A small-molecule ligand and the protein it binds are described below.
Small molecule (SMILES): Nc1ncnc2c1ncn2[C@@H]1O[C@H](CO[P](=O)(O)O[P](=O)(O)CP(=O)(O)O)[C@@H](O)[C@H]1O

Binding-site contacts:
Ligand atom O3' contacts residue THR241 of chain 1.F at 2.1 Å (h-bond).
Ligand atom C8 contacts residue LYS150 of chain 1.F at 3.5 Å.
Ligand atom O1B contacts residue LYS74 of chain 1.F at 3.3 Å (salt-bridge).
Ligand atom PG contacts residue GLU331 of chain 1.F at 3.4 Å.
Ligand atom C6 contacts residue LEU186 of chain 1.F at 3.9 Å (hydrophobic).
Ligand atom C6 contacts residue LYS184 of chain 1.F at 3.7 Å.
Ligand atom PG contacts residue ASP318 of chain 1.F at 3.7 Å.
Ligand atom O2' contacts residue THR241 of chain 1.F at 3.6 Å (h-bond).
Ligand atom C6 contacts residue GLN183 of chain 1.F at 3.9 Å.
Ligand atom O1B contacts residue GLU331 of chain 1.F at 2.6 Å (salt-bridge).
Ligand atom O1A contacts residue GLU331 of chain 1.F at 3.4 Å.
Ligand atom O2' contacts residue LYS198 of chain 1.F at 3.4 Å.
Ligand atom O2G contacts residue GLU331 of chain 1.F at 3.5 Å (salt-bridge).
Ligand atom N6 contacts residue GLN183 of chain 1.F at 3.0 Å (h-bond).
Ligand atom PB contacts residue MG1 of chain 1.X at 3.5 Å.
Ligand atom N1 contacts residue TYR185 of chain 1.F at 3.6 Å.
Ligand atom C3B contacts residue ASN242 of chain 1.F at 3.1 Å.
Ligand atom C2 contacts residue MET320 of chain 1.F at 3.8 Å (hydrophobic).
Ligand atom C2 contacts residue LYS198 of chain 1.F at 3.1 Å.
Ligand atom C3' contacts residue THR241 of chain 1.F at 3.5 Å.
Ligand atom O2G contacts residue ASP318 of chain 1.F at 2.3 Å (salt-bridge).
Ligand atom O2A contacts residue LYS150 of chain 1.F at 2.8 Å (salt-bridge).
Ligand atom O3G contacts residue ASN333 of chain 1.F at 2.9 Å (h-bond).
Ligand atom O2' contacts residue HIS239 of chain 1.F at 3.3 Å (h-bond).
Ligand atom N3 contacts residue LYS198 of chain 1.F at 2.8 Å (salt-bridge).
Ligand atom N7 contacts residue LYS150 of chain 1.F at 3.3 Å (salt-bridge).
Ligand atom N3 contacts residue TYR185 of chain 1.F at 3.9 Å.
Ligand atom N7 contacts residue GLN183 of chain 1.F at 3.3 Å (h-bond).
Ligand atom O1G contacts residue ARG222 of chain 1.F at 3.7 Å.
Ligand atom O2G contacts residue ASN333 of chain 1.F at 3.9 Å.
Ligand atom O1B contacts residue MG1 of chain 1.X at 2.5 Å.
Ligand atom O2A contacts residue LYS74 of chain 1.F at 3.6 Å.
Ligand atom O3G contacts residue MG1 of chain 1.X at 2.7 Å.
Ligand atom N1 contacts residue LEU186 of chain 1.F at 2.9 Å (h-bond).
Ligand atom C5 contacts residue GLN183 of chain 1.F at 3.8 Å.
Ligand atom N6 contacts residue TYR185 of chain 1.F at 3.7 Å.
Ligand atom O3G contacts residue GLU331 of chain 1.F at 2.1 Å (salt-bridge).
Ligand atom N6 contacts residue LYS184 of chain 1.F at 2.6 Å (salt-bridge).
Ligand atom O2B contacts residue MG1 of chain 1.X at 3.5 Å.
Ligand atom C2 contacts residue LEU186 of chain 1.F at 3.5 Å (hydrophobic).

Sequence of chain 1.F:
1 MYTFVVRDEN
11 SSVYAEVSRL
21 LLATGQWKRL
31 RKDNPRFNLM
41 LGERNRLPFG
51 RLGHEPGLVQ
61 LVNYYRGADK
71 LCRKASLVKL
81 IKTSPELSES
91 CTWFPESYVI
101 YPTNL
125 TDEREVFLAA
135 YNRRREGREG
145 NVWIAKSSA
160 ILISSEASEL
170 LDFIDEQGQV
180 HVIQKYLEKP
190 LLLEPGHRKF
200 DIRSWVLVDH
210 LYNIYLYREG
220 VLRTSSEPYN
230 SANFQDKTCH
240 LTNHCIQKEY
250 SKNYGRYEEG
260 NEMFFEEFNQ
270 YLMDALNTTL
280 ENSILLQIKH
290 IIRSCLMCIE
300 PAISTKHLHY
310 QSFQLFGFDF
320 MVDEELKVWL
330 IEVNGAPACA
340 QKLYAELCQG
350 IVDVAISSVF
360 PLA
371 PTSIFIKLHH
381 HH